Sequence of chain 28.A:
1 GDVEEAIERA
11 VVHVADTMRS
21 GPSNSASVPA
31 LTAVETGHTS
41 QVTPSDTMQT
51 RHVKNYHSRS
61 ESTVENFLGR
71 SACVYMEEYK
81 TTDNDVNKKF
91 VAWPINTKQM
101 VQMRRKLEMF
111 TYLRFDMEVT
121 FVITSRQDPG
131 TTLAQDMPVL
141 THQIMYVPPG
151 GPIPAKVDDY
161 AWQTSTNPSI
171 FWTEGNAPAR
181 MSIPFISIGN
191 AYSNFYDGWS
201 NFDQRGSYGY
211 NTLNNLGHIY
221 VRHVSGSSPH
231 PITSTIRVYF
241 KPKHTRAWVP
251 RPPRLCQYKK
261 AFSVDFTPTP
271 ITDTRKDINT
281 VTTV

The protein below binds the small molecule below.
Small molecule (SMILES): Cc1cc(CCCCCCCOc2ccc(C3=NCCO3)cc2)on1

Sequence of chain 28.C:
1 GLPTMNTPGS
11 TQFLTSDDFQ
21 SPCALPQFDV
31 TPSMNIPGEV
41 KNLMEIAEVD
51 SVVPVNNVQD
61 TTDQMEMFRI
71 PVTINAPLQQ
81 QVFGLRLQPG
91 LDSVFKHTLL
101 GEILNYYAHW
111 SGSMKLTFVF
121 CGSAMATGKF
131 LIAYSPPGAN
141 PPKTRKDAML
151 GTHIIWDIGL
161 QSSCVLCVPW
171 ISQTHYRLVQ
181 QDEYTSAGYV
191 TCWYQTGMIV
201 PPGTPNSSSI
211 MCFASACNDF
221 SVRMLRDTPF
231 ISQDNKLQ

Binding-site contacts:
Ligand atom C4B contacts residue TYR146 of chain 28.A at 3.7 Å (hydrophobic).
Ligand atom C1C contacts residue THR97 of chain 28.A at 3.9 Å.
Ligand atom C2C contacts residue LEU216 of chain 28.A at 3.7 Å (hydrophobic).
Ligand atom C4C contacts residue MET117 of chain 28.A at 3.9 Å (hydrophobic).
Ligand atom C5A contacts residue ILE144 of chain 28.A at 3.7 Å (hydrophobic).
Ligand atom N2 contacts residue W711 of chain 28.F at 2.9 Å.
Ligand atom C4A contacts residue LEU14 of chain 29.C at 4.0 Å (hydrophobic).
Ligand atom C4A contacts residue ILE170 of chain 28.A at 3.9 Å (hydrophobic).
Ligand atom O1 contacts residue THR97 of chain 28.A at 3.4 Å (h-bond).
Ligand atom C3 contacts residue W711 of chain 28.F at 3.3 Å.
Ligand atom N3A contacts residue ALA24 of chain 28.C at 3.8 Å.
Ligand atom C4 contacts residue TYR192 of chain 28.A at 3.5 Å (hydrophobic).
Ligand atom C3C contacts residue LEU216 of chain 28.A at 3.7 Å (hydrophobic).
Ligand atom C6B contacts residue TYR146 of chain 28.A at 3.8 Å (hydrophobic).
Ligand atom N3A contacts residue TYR146 of chain 28.A at 4.0 Å.
Ligand atom O1 contacts residue W711 of chain 28.F at 3.7 Å.
Ligand atom O1A contacts residue PHE121 of chain 28.A at 4.0 Å.
Ligand atom C1B contacts residue ILE183 of chain 28.A at 4.0 Å (hydrophobic).
Ligand atom C2A contacts residue TYR146 of chain 28.A at 3.7 Å (hydrophobic).
Ligand atom O1B contacts residue ILE95 of chain 28.A at 3.6 Å.
Ligand atom N2 contacts residue THR97 of chain 28.A at 3.7 Å.
Ligand atom N3A contacts residue MET181 of chain 28.A at 3.3 Å.
Ligand atom C3B contacts residue ILE219 of chain 28.A at 3.8 Å (hydrophobic).
Ligand atom C4A contacts residue MET181 of chain 28.A at 3.6 Å (hydrophobic).
Ligand atom C4B contacts residue ILE183 of chain 28.A at 4.0 Å (hydrophobic).
Ligand atom C2C contacts residue THR97 of chain 28.A at 3.9 Å.
Ligand atom C5B contacts residue ILE183 of chain 28.A at 3.7 Å (hydrophobic).
Ligand atom C31 contacts residue W711 of chain 28.F at 3.0 Å.
Ligand atom C2A contacts residue MET181 of chain 28.A at 3.7 Å (hydrophobic).
Ligand atom C3C contacts residue TYR192 of chain 28.A at 4.0 Å (hydrophobic).
Ligand atom C2B contacts residue ILE219 of chain 28.A at 3.8 Å (hydrophobic).
Ligand atom C5A contacts residue ILE170 of chain 28.A at 3.8 Å (hydrophobic).
Ligand atom C31 contacts residue LEU216 of chain 28.A at 3.4 Å (hydrophobic).
Ligand atom C1C contacts residue PHE115 of chain 28.A at 3.9 Å (hydrophobic).
Ligand atom C4A contacts residue ALA24 of chain 28.C at 4.0 Å (hydrophobic).
Ligand atom C5A contacts residue PRO168 of chain 28.A at 4.0 Å (hydrophobic).
Ligand atom C5B contacts residue TYR146 of chain 28.A at 3.4 Å (hydrophobic).
Ligand atom C31 contacts residue ASN214 of chain 28.A at 3.3 Å.
Ligand atom C6C contacts residue ILE186 of chain 28.A at 3.9 Å (hydrophobic).
Ligand atom C6B contacts residue ILE183 of chain 28.A at 3.6 Å (hydrophobic).

Sequence of chain 29.C:
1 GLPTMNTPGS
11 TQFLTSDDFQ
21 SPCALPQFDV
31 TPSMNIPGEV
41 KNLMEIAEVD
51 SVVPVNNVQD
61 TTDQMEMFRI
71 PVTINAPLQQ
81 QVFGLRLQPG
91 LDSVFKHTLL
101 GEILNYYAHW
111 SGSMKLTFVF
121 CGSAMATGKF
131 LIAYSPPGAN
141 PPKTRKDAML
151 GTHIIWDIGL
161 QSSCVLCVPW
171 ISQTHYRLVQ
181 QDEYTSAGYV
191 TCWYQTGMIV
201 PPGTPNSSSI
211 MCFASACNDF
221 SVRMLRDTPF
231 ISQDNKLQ